Binding-site contacts:
Ligand atom C7 contacts residue GLY109 of chain 1.B at 3.6 Å.
Ligand atom N2 contacts residue GLY109 of chain 1.B at 2.8 Å (h-bond).
Ligand atom O7 contacts residue ASP136 of chain 1.B at 2.7 Å (salt-bridge).
Ligand atom O7 contacts residue TRP111 of chain 1.B at 3.9 Å.
Ligand atom C2 contacts residue TYR140 of chain 1.B at 4.3 Å (hydrophobic).
Ligand atom C4 contacts residue TYR140 of chain 1.B at 4.2 Å (hydrophobic).
Ligand atom O7 contacts residue GLY135 of chain 1.B at 3.3 Å.
Ligand atom O3 contacts residue TRP111 of chain 1.B at 2.9 Å (h-bond).
Ligand atom O3 contacts residue ASN103 of chain 1.B at 2.8 Å (h-bond).
Ligand atom C7 contacts residue ASP136 of chain 1.B at 3.6 Å.
Ligand atom O4 contacts residue ASN103 of chain 1.B at 3.3 Å (h-bond).
Ligand atom C1 contacts residue TYR140 of chain 1.B at 4.4 Å (hydrophobic).
Ligand atom C4 contacts residue ASN103 of chain 1.B at 4.4 Å.
Ligand atom C1 contacts residue GLY109 of chain 1.B at 4.2 Å.
Ligand atom C8 contacts residue TRP111 of chain 1.B at 3.5 Å (hydrophobic).
Ligand atom C3 contacts residue TRP111 of chain 1.B at 3.9 Å (hydrophobic).
Ligand atom C2 contacts residue TRP111 of chain 1.B at 4.1 Å (hydrophobic).
Ligand atom C8 contacts residue ASP136 of chain 1.B at 3.9 Å.
Ligand atom O7 contacts residue GLY137 of chain 1.B at 4.1 Å.
Ligand atom C7 contacts residue TRP111 of chain 1.B at 3.6 Å (hydrophobic).
Ligand atom O7 contacts residue TYR140 of chain 1.B at 3.5 Å.
Ligand atom C3 contacts residue ASN103 of chain 1.B at 3.8 Å.
Ligand atom C6 contacts residue TYR140 of chain 1.B at 4.1 Å (hydrophobic).
Ligand atom C8 contacts residue GLY110 of chain 1.B at 4.1 Å.
Ligand atom C3 contacts residue GLY109 of chain 1.B at 3.9 Å.
Ligand atom C8 contacts residue GLY109 of chain 1.B at 3.4 Å.
Ligand atom C8 contacts residue GLY135 of chain 1.B at 4.0 Å.
Ligand atom N2 contacts residue TRP111 of chain 1.B at 3.4 Å (h-bond).
Ligand atom O5 contacts residue TYR140 of chain 1.B at 3.7 Å.
Ligand atom C5 contacts residue TYR140 of chain 1.B at 4.4 Å (hydrophobic).
Ligand atom O1 contacts residue GLY109 of chain 1.B at 3.5 Å (h-bond).
Ligand atom C8 contacts residue HIS116 of chain 1.B at 3.4 Å.
Ligand atom O3 contacts residue GLY109 of chain 1.B at 4.0 Å.
Ligand atom C7 contacts residue GLY135 of chain 1.B at 4.0 Å.
Ligand atom C2 contacts residue GLY109 of chain 1.B at 3.7 Å.

A protein and the small-molecule ligand that binds it are described below.
Small molecule (SMILES): CC(=O)N[C@@H]1[C@@H](O)[C@H](O)[C@@H](CO)O[C@@H]1O

Sequence of chain 1.B:
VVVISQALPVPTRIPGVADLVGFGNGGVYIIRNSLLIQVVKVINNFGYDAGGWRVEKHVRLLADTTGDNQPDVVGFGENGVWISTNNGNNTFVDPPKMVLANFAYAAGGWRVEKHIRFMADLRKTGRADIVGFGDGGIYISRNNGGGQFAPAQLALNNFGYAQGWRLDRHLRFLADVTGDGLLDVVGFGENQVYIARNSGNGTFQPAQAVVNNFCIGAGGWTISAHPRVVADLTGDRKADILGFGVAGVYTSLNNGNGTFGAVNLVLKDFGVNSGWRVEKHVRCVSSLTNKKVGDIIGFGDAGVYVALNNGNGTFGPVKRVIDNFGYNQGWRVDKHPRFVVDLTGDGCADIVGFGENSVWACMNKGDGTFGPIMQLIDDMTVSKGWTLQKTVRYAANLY